Sequence of chain 1.G:
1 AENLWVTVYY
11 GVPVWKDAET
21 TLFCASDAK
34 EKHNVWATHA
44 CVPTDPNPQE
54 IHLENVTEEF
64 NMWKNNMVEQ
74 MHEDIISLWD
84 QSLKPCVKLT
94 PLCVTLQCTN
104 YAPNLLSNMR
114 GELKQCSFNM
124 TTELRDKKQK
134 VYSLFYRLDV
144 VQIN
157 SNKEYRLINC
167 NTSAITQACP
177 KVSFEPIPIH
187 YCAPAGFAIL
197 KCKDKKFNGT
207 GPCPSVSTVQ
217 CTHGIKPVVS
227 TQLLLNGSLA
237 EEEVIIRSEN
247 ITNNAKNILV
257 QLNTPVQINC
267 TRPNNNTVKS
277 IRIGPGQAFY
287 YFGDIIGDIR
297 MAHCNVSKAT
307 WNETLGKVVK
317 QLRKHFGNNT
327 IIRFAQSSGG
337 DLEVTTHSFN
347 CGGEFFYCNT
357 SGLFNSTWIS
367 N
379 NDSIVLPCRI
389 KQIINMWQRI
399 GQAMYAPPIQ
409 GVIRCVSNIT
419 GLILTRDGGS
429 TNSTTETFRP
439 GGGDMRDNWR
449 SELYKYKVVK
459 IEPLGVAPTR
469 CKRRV

This protein binds this small molecule.
Small molecule (SMILES): CC(=O)N[C@@H]1[C@@H](O)[C@H](O)[C@@H](CO)O[C@H]1O

Binding-site contacts:
Ligand atom C5 contacts residue ASN308 of chain 1.G at 3.6 Å.
Ligand atom C4 contacts residue ASN308 of chain 1.G at 4.2 Å.
Ligand atom C2 contacts residue ASN308 of chain 1.G at 2.5 Å.
Ligand atom O5 contacts residue ASN308 of chain 1.G at 2.3 Å (h-bond).
Ligand atom C7 contacts residue ASN308 of chain 1.G at 3.6 Å.
Ligand atom C1 contacts residue ASN308 of chain 1.G at 1.4 Å.
Ligand atom O6 contacts residue ASN308 of chain 1.G at 4.5 Å.
Ligand atom C3 contacts residue ASN308 of chain 1.G at 3.8 Å.
Ligand atom O7 contacts residue ASN308 of chain 1.G at 3.9 Å.
Ligand atom N2 contacts residue ASN308 of chain 1.G at 3.0 Å (h-bond).